This small molecule binds to this protein.
Small molecule (SMILES): COc1cc2c(cc1NC(=O)c1cccc(C(C)(C)O)n1)CN(CCS(C)(=O)=O)N2

Sequence of chain 1.A:
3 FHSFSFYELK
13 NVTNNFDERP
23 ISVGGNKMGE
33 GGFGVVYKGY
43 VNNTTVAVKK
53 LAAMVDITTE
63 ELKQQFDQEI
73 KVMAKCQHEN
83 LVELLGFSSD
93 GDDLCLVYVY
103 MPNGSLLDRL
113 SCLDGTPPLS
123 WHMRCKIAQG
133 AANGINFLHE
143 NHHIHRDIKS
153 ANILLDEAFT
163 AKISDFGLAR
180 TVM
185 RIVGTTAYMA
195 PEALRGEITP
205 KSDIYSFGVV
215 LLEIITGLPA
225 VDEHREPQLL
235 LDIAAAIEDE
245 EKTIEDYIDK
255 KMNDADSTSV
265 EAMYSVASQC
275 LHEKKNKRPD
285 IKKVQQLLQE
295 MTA

Binding-site contacts:
Ligand atom C19 contacts residue TYR100 of chain 1.A at 3.2 Å (hydrophobic).
Ligand atom C18 contacts residue LEU156 of chain 1.A at 3.7 Å (hydrophobic).
Ligand atom C2 contacts residue MET103 of chain 1.A at 3.2 Å (hydrophobic).
Ligand atom C23 contacts residue LEU156 of chain 1.A at 3.5 Å (hydrophobic).
Ligand atom O30 contacts residue ALA49 of chain 1.A at 3.5 Å.
Ligand atom C21 contacts residue ALA49 of chain 1.A at 3.5 Å (hydrophobic).
Ligand atom C5 contacts residue MET30 of chain 1.A at 3.7 Å (hydrophobic).
Ligand atom O25 contacts residue SER166 of chain 1.A at 3.5 Å.
Ligand atom C13 contacts residue PRO104 of chain 1.A at 3.2 Å (hydrophobic).
Ligand atom C18 contacts residue TYR100 of chain 1.A at 3.4 Å (hydrophobic).
Ligand atom O15 contacts residue THR118 of chain 1.A at 3.3 Å.
Ligand atom C11 contacts residue MET103 of chain 1.A at 3.3 Å (hydrophobic).
Ligand atom C11 contacts residue PRO104 of chain 1.A at 3.5 Å (hydrophobic).
Ligand atom O30 contacts residue MET103 of chain 1.A at 2.8 Å (h-bond).
Ligand atom N10 contacts residue PRO104 of chain 1.A at 3.8 Å.
Ligand atom C11 contacts residue GLY106 of chain 1.A at 3.7 Å.
Ligand atom C20 contacts residue MET103 of chain 1.A at 3.7 Å (hydrophobic).
Ligand atom C19 contacts residue LEU156 of chain 1.A at 3.7 Å (hydrophobic).
Ligand atom C19 contacts residue VAL84 of chain 1.A at 3.7 Å (hydrophobic).
Ligand atom C21 contacts residue LEU156 of chain 1.A at 3.1 Å (hydrophobic).
Ligand atom C4 contacts residue GLY106 of chain 1.A at 3.5 Å.
Ligand atom C17 contacts residue PRO104 of chain 1.A at 3.5 Å (hydrophobic).
Ligand atom C20 contacts residue VAL101 of chain 1.A at 3.5 Å (hydrophobic).
Ligand atom C28 contacts residue ALA49 of chain 1.A at 3.5 Å (hydrophobic).
Ligand atom C3 contacts residue MET103 of chain 1.A at 3.4 Å (hydrophobic).
Ligand atom C27 contacts residue TYR100 of chain 1.A at 3.6 Å (hydrophobic).
Ligand atom C28 contacts residue LEU156 of chain 1.A at 3.7 Å (hydrophobic).
Ligand atom C2 contacts residue MET30 of chain 1.A at 3.7 Å (hydrophobic).
Ligand atom C3 contacts residue GLY106 of chain 1.A at 3.5 Å.
Ligand atom N22 contacts residue LEU156 of chain 1.A at 3.1 Å.
Ligand atom C13 contacts residue ARG111 of chain 1.A at 3.6 Å.
Ligand atom N9 contacts residue GLY106 of chain 1.A at 3.8 Å.
Ligand atom C1 contacts residue MET30 of chain 1.A at 3.7 Å (hydrophobic).
Ligand atom O30 contacts residue TYR102 of chain 1.A at 3.7 Å.
Ligand atom C3 contacts residue MET30 of chain 1.A at 3.6 Å (hydrophobic).
Ligand atom C11 contacts residue TYR102 of chain 1.A at 3.6 Å (hydrophobic).
Ligand atom O15 contacts residue ARG111 of chain 1.A at 3.7 Å.
Ligand atom C20 contacts residue LEU156 of chain 1.A at 3.4 Å (hydrophobic).
Ligand atom C12 contacts residue PRO104 of chain 1.A at 3.4 Å (hydrophobic).
Ligand atom O25 contacts residue ASP167 of chain 1.A at 3.3 Å (salt-bridge).